This protein binds this small molecule.
Small molecule (SMILES): CC(=O)N[C@@H]1[C@@H](O)[C@H](O)[C@@H](CO)O[C@H]1O

Binding-site contacts:
Ligand atom N2 contacts residue GLN111 of chain 1.D at 3.5 Å (h-bond).
Ligand atom C1 contacts residue ARG148 of chain 1.D at 4.1 Å.
Ligand atom O5 contacts residue ARG148 of chain 1.D at 3.7 Å.
Ligand atom C8 contacts residue ASN115 of chain 1.D at 4.3 Å.
Ligand atom C5 contacts residue ARG148 of chain 1.D at 3.5 Å.
Ligand atom N2 contacts residue ASN115 of chain 1.D at 3.0 Å (h-bond).
Ligand atom C4 contacts residue ASN115 of chain 1.D at 4.3 Å.
Ligand atom C8 contacts residue GLN111 of chain 1.D at 3.3 Å.
Ligand atom C2 contacts residue ASN115 of chain 1.D at 2.6 Å.
Ligand atom C7 contacts residue ASN115 of chain 1.D at 3.8 Å.
Ligand atom C8 contacts residue HIS112 of chain 1.D at 3.5 Å.
Ligand atom O7 contacts residue GLN111 of chain 1.D at 4.2 Å.
Ligand atom C3 contacts residue ARG148 of chain 1.D at 4.5 Å.
Ligand atom C5 contacts residue ASN115 of chain 1.D at 3.6 Å.
Ligand atom O5 contacts residue ASN115 of chain 1.D at 2.4 Å (h-bond).
Ligand atom C1 contacts residue ASN115 of chain 1.D at 1.4 Å.
Ligand atom C3 contacts residue ASN115 of chain 1.D at 3.9 Å.
Ligand atom C7 contacts residue GLN111 of chain 1.D at 3.5 Å.
Ligand atom C6 contacts residue ARG148 of chain 1.D at 3.9 Å.

Sequence of chain 1.D:
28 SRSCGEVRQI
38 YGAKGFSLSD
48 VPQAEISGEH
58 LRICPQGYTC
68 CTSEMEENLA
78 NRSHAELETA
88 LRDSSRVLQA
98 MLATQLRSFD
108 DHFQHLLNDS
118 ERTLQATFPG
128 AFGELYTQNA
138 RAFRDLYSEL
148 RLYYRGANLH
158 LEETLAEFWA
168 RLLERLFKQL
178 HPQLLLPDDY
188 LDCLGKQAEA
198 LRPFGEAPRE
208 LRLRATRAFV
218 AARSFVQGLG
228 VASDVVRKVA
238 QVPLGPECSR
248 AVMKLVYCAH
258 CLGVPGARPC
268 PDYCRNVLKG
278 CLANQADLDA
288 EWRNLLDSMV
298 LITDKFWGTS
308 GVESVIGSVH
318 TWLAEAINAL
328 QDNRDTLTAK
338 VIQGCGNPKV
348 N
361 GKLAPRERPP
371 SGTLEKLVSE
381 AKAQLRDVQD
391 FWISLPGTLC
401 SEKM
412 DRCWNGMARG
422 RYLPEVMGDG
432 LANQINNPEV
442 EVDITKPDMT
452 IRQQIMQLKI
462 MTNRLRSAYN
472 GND